Binding-site contacts:
Ligand atom O3 contacts residue GLN238 of chain 2.A at 3.5 Å (h-bond).
Ligand atom O1A contacts residue SER149 of chain 2.A at 2.8 Å (h-bond).
Ligand atom C11 contacts residue LEU145 of chain 2.A at 3.3 Å (hydrophobic).
Ligand atom O4 contacts residue GLN238 of chain 2.A at 2.6 Å (h-bond).
Ligand atom C9 contacts residue TYR107 of chain 2.A at 3.4 Å (hydrophobic).
Ligand atom C11 contacts residue VAL147 of chain 2.A at 3.5 Å (hydrophobic).
Ligand atom C2 contacts residue GLN238 of chain 2.A at 3.9 Å.
Ligand atom O1B contacts residue SER149 of chain 2.A at 3.5 Å (h-bond).
Ligand atom O8 contacts residue TYR107 of chain 2.A at 3.1 Å (h-bond).
Ligand atom O8 contacts residue GLN238 of chain 2.A at 2.7 Å (h-bond).
Ligand atom N5 contacts residue VAL147 of chain 2.A at 3.1 Å (h-bond).
Ligand atom O1B contacts residue SER148 of chain 2.A at 2.7 Å (h-bond).
Ligand atom O6 contacts residue GLN238 of chain 2.A at 3.7 Å.
Ligand atom O1A contacts residue SER148 of chain 2.A at 3.7 Å.
Ligand atom O9 contacts residue HIS195 of chain 2.A at 3.2 Å (h-bond).
Ligand atom C1 contacts residue GLN238 of chain 2.A at 3.2 Å.
Ligand atom C5 contacts residue VAL147 of chain 2.A at 4.1 Å (hydrophobic).
Ligand atom C4 contacts residue VAL147 of chain 2.A at 3.8 Å (hydrophobic).
Ligand atom O1B contacts residue GLN238 of chain 2.A at 3.0 Å (h-bond).
Ligand atom O4 contacts residue GLY237 of chain 2.A at 3.8 Å.
Ligand atom C11 contacts residue GLY146 of chain 2.A at 3.9 Å.
Ligand atom O9 contacts residue ASP202 of chain 2.A at 2.7 Å (salt-bridge).
Ligand atom C8 contacts residue TYR107 of chain 2.A at 3.9 Å (hydrophobic).
Ligand atom C9 contacts residue ASP202 of chain 2.A at 3.4 Å.
Ligand atom O4 contacts residue VAL147 of chain 2.A at 4.0 Å.
Ligand atom C10 contacts residue TRP165 of chain 2.A at 3.8 Å (hydrophobic).
Ligand atom C8 contacts residue GLN238 of chain 2.A at 3.8 Å.
Ligand atom C9 contacts residue HIS195 of chain 2.A at 3.3 Å.
Ligand atom C1 contacts residue SER148 of chain 2.A at 3.7 Å.
Ligand atom O1A contacts residue GLN238 of chain 2.A at 3.6 Å.
Ligand atom N5 contacts residue TRP165 of chain 2.A at 3.9 Å.
Ligand atom C11 contacts residue TRP165 of chain 2.A at 3.5 Å (hydrophobic).
Ligand atom C1 contacts residue SER149 of chain 2.A at 3.6 Å.
Ligand atom O9 contacts residue GLY240 of chain 2.A at 3.9 Å.
Ligand atom O7 contacts residue ASP202 of chain 2.A at 3.7 Å.
Ligand atom C4 contacts residue GLN238 of chain 2.A at 3.5 Å.
Ligand atom C10 contacts residue VAL147 of chain 2.A at 3.8 Å (hydrophobic).
Ligand atom O10 contacts residue LEU206 of chain 2.A at 3.0 Å.
Ligand atom O9 contacts residue ASN198 of chain 2.A at 3.7 Å.
Ligand atom O9 contacts residue TYR107 of chain 2.A at 3.5 Å (h-bond).

The small molecule below binds the protein below.
Small molecule (SMILES): CC(=O)N[C@H]1[C@H]([C@H](O)[C@H](O)CO)O[C@@](O[C@@H]2[C@@H](O)[C@H](O)O[C@H](CO)[C@@H]2O)(C(=O)O)C[C@@H]1O

Sequence of chain 2.A:
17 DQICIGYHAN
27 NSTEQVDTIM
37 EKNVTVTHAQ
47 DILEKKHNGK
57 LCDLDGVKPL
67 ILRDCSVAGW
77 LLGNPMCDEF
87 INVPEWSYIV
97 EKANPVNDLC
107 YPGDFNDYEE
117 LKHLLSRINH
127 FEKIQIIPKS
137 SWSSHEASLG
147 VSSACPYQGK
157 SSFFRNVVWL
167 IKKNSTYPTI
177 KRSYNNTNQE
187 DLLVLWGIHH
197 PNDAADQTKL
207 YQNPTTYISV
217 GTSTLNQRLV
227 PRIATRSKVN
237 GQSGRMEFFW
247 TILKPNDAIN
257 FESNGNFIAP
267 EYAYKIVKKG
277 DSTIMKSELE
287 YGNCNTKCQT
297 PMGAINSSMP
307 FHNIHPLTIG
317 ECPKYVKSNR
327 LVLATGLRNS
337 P